Sequence of chain 1.B:
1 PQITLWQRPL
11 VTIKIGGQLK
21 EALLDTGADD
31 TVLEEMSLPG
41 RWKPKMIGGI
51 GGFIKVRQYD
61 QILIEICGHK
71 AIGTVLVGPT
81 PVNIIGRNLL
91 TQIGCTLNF

Binding-site contacts:
Ligand atom CE2 contacts residue ASP29 of chain 1.B at 3.8 Å.
Ligand atom NZ3 contacts residue ASP29 of chain 1.A at 3.7 Å.
Ligand atom CB5 contacts residue GLY48 of chain 1.A at 3.2 Å.
Ligand atom OA3 contacts residue GLY49 of chain 1.B at 3.5 Å.
Ligand atom CZ6 contacts residue PRO81 of chain 1.B at 3.7 Å (hydrophobic).
Ligand atom CB3 contacts residue ALA28 of chain 1.A at 3.5 Å (hydrophobic).
Ligand atom OA6 contacts residue ASP25 of chain 1.A at 2.5 Å (salt-bridge).
Ligand atom CZ1 contacts residue ASP30 of chain 1.A at 3.9 Å.
Ligand atom OZ4 contacts residue GLY48 of chain 1.A at 4.0 Å.
Ligand atom CD contacts residue GLY48 of chain 1.B at 3.9 Å.
Ligand atom CB2 contacts residue ALA28 of chain 1.A at 3.7 Å (hydrophobic).
Ligand atom OZ1 contacts residue ASP30 of chain 1.A at 3.4 Å (salt-bridge).
Ligand atom OA2 contacts residue ILE50 of chain 1.B at 3.9 Å.
Ligand atom CZ2 contacts residue ASP30 of chain 1.A at 3.3 Å.
Ligand atom OA2 contacts residue ILE50 of chain 1.A at 2.7 Å (h-bond).
Ligand atom CA5 contacts residue ASP25 of chain 1.B at 3.7 Å.
Ligand atom OZ1 contacts residue ALA28 of chain 1.A at 3.9 Å.
Ligand atom CE3 contacts residue ASP29 of chain 1.B at 3.4 Å.
Ligand atom CE2 contacts residue ALA28 of chain 1.B at 3.8 Å (hydrophobic).
Ligand atom NZ1 contacts residue GLY48 of chain 1.A at 2.9 Å (h-bond).
Ligand atom CB6 contacts residue GLY48 of chain 1.A at 3.3 Å.
Ligand atom CA6 contacts residue ASP25 of chain 1.A at 3.4 Å.
Ligand atom NZ3 contacts residue ARG8 of chain 1.B at 3.9 Å.
Ligand atom OA3 contacts residue ILE50 of chain 1.B at 3.7 Å.
Ligand atom OA6 contacts residue ASP25 of chain 1.B at 2.4 Å (salt-bridge).
Ligand atom CE6 contacts residue GLY48 of chain 1.B at 3.6 Å.
Ligand atom CA5 contacts residue ASP25 of chain 1.A at 3.8 Å.
Ligand atom OA2 contacts residue GLY49 of chain 1.A at 3.1 Å.
Ligand atom CE4 contacts residue ASP29 of chain 1.B at 3.6 Å.
Ligand atom CA6 contacts residue ASP25 of chain 1.B at 3.1 Å.
Ligand atom CE3 contacts residue ASP30 of chain 1.B at 3.4 Å.
Ligand atom CZ7 contacts residue PRO81 of chain 1.B at 3.2 Å (hydrophobic).
Ligand atom OZ1 contacts residue ASP29 of chain 1.A at 2.9 Å (salt-bridge).
Ligand atom CA2 contacts residue ILE50 of chain 1.A at 3.8 Å (hydrophobic).
Ligand atom CE4 contacts residue ASP30 of chain 1.B at 3.5 Å.
Ligand atom CE5 contacts residue ASP29 of chain 1.B at 3.5 Å.
Ligand atom CG2 contacts residue GLY49 of chain 1.A at 3.8 Å.
Ligand atom CG3 contacts residue VAL82 of chain 1.B at 3.8 Å (hydrophobic).
Ligand atom CD contacts residue GLY49 of chain 1.B at 3.8 Å.
Ligand atom CZ6 contacts residue VAL82 of chain 1.B at 3.4 Å (hydrophobic).

Sequence of chain 1.A:
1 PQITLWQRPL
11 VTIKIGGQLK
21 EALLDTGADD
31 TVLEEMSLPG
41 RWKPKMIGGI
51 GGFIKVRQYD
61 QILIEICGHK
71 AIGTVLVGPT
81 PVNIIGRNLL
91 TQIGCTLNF

A protein and the small-molecule ligand that binds it are described below.
Small molecule (SMILES): CC[C@H](Cc1ccccc1)c1cc(O)c([C@H](c2cccc(NC(=O)CCNC(=O)OC(C)(C)C)c2)C2C=C2)c(=O)o1